This protein binds this small molecule.
Small molecule (SMILES): CC(=O)N[C@H]1[C@H](O[C@H]2[C@H](O)[C@@H](NC(C)=O)CO[C@@H]2CO)O[C@H](CO)[C@@H](O)[C@@H]1O

Sequence of chain 1.A:
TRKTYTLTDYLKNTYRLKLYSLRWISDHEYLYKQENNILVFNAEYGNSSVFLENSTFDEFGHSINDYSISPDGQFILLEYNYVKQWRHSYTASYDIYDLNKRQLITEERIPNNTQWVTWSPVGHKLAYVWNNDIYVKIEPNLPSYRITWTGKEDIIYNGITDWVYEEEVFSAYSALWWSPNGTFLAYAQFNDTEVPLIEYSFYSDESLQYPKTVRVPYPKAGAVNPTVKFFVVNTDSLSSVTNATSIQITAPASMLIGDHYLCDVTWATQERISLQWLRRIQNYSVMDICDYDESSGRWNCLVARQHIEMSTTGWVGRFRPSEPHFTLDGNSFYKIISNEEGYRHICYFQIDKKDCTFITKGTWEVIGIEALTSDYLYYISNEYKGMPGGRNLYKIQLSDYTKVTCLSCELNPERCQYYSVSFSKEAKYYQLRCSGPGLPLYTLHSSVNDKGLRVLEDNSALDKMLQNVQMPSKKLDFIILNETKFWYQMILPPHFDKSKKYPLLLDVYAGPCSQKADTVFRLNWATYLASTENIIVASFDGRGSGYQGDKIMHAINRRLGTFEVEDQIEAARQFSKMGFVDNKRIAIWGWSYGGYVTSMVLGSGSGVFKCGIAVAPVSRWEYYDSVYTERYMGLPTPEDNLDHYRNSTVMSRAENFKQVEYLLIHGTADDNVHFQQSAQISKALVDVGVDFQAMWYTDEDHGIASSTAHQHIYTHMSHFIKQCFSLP

Binding-site contacts:
Ligand atom O7 contacts residue ASN112 of chain 1.A at 3.6 Å (h-bond).
Ligand atom O5 contacts residue ASN112 of chain 1.A at 2.3 Å (h-bond).
Ligand atom O7 contacts residue PRO111 of chain 1.A at 4.3 Å.
Ligand atom C7 contacts residue ILE110 of chain 1.A at 4.4 Å (hydrophobic).
Ligand atom C7 contacts residue PRO111 of chain 1.A at 4.4 Å (hydrophobic).
Ligand atom N2 contacts residue ASN112 of chain 1.A at 2.8 Å (h-bond).
Ligand atom C8 contacts residue ARG109 of chain 1.A at 3.7 Å.
Ligand atom C1 contacts residue ASN112 of chain 1.A at 1.4 Å.
Ligand atom C8 contacts residue ILE110 of chain 1.A at 3.4 Å (hydrophobic).
Ligand atom C8 contacts residue PRO111 of chain 1.A at 4.0 Å (hydrophobic).
Ligand atom C7 contacts residue ASN112 of chain 1.A at 3.5 Å.
Ligand atom C3 contacts residue ARG109 of chain 1.A at 4.4 Å.
Ligand atom C2 contacts residue ASN112 of chain 1.A at 2.3 Å.
Ligand atom C5 contacts residue ASN112 of chain 1.A at 3.6 Å.
Ligand atom C4 contacts residue ASN112 of chain 1.A at 4.1 Å.
Ligand atom C3 contacts residue ASN112 of chain 1.A at 3.7 Å.
Ligand atom N2 contacts residue ARG109 of chain 1.A at 4.1 Å.